Binding-site contacts:
Ligand atom C3 contacts residue PHE283 of chain 1.C at 3.4 Å (hydrophobic).
Ligand atom C11 contacts residue MET267 of chain 1.C at 3.7 Å (hydrophobic).
Ligand atom N10 contacts residue PHE283 of chain 1.C at 4.4 Å.
Ligand atom N10 contacts residue LEU189 of chain 1.C at 3.9 Å.
Ligand atom N1 contacts residue PHE283 of chain 1.C at 3.6 Å.
Ligand atom C9 contacts residue PHE283 of chain 1.C at 3.7 Å (hydrophobic).
Ligand atom C13 contacts residue PHE283 of chain 1.C at 4.4 Å (hydrophobic).
Ligand atom C4 contacts residue PHE250 of chain 1.C at 4.2 Å (hydrophobic).
Ligand atom C8 contacts residue PHE250 of chain 1.C at 3.9 Å (hydrophobic).
Ligand atom C12 contacts residue LEU229 of chain 1.C at 4.3 Å (hydrophobic).
Ligand atom C12 contacts residue TYR78 of chain 1.C at 4.1 Å (hydrophobic).
Ligand atom C8 contacts residue GLN280 of chain 1.C at 3.9 Å.
Ligand atom N2 contacts residue PHE283 of chain 1.C at 3.6 Å.
Ligand atom C7 contacts residue PHE250 of chain 1.C at 4.2 Å (hydrophobic).
Ligand atom C4 contacts residue PHE283 of chain 1.C at 3.7 Å (hydrophobic).
Ligand atom C11 contacts residue PHE250 of chain 1.C at 4.0 Å (hydrophobic).
Ligand atom C12 contacts residue ILE246 of chain 1.C at 3.8 Å (hydrophobic).
Ligand atom C3 contacts residue PHE250 of chain 1.C at 4.3 Å (hydrophobic).
Ligand atom C11 contacts residue PHE283 of chain 1.C at 3.5 Å (hydrophobic).
Ligand atom C8 contacts residue MET267 of chain 1.C at 4.0 Å (hydrophobic).
Ligand atom C5 contacts residue ILE246 of chain 1.C at 3.9 Å (hydrophobic).
Ligand atom C5 contacts residue PHE283 of chain 1.C at 3.8 Å (hydrophobic).
Ligand atom C6 contacts residue ILE246 of chain 1.C at 3.8 Å (hydrophobic).
Ligand atom C6 contacts residue GLN280 of chain 1.C at 4.0 Å.
Ligand atom C4 contacts residue GLN280 of chain 1.C at 4.0 Å.
Ligand atom C6 contacts residue VAL232 of chain 1.C at 4.5 Å (hydrophobic).
Ligand atom N2 contacts residue GLN280 of chain 1.C at 3.0 Å (h-bond).
Ligand atom C9 contacts residue LEU189 of chain 1.C at 4.5 Å (hydrophobic).
Ligand atom C13 contacts residue VAL232 of chain 1.C at 3.7 Å (hydrophobic).
Ligand atom C9 contacts residue PHE250 of chain 1.C at 4.0 Å (hydrophobic).
Ligand atom C7 contacts residue PHE283 of chain 1.C at 3.6 Å (hydrophobic).
Ligand atom C8 contacts residue PHE283 of chain 1.C at 3.4 Å (hydrophobic).
Ligand atom C12 contacts residue SER231 of chain 1.C at 3.4 Å.
Ligand atom C12 contacts residue VAL232 of chain 1.C at 4.3 Å (hydrophobic).
Ligand atom C13 contacts residue SER231 of chain 1.C at 4.1 Å.
Ligand atom C6 contacts residue PHE283 of chain 1.C at 3.7 Å (hydrophobic).
Ligand atom N1 contacts residue LEU229 of chain 1.C at 4.1 Å.
Ligand atom C13 contacts residue ILE246 of chain 1.C at 3.4 Å (hydrophobic).
Ligand atom C7 contacts residue LEU189 of chain 1.C at 4.4 Å (hydrophobic).
Ligand atom C13 contacts residue GLN280 of chain 1.C at 3.5 Å.

Sequence of chain 1.C:
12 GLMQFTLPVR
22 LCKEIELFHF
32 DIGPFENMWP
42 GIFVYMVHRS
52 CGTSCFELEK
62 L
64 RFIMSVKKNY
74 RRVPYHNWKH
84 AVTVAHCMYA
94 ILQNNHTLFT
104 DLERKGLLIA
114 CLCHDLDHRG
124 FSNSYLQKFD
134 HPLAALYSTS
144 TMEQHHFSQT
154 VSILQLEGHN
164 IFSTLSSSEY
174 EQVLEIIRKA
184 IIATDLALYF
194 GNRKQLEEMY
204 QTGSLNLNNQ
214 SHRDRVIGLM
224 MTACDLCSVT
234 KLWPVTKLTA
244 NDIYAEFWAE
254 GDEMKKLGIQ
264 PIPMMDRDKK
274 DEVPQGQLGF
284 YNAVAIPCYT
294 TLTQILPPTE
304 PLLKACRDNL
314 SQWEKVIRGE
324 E

A protein and the small-molecule ligand that binds it are described below.
Small molecule (SMILES): Cc1nc2ccc(N)cc2nc1C